The protein below binds the small molecule below.
Small molecule (SMILES): CC[C@H](C)[C@H](NC(=O)[C@H](CCC(=O)O)NC(=O)[C@H](CCC(=O)O)NC(=O)[C@H](Cc1ccc(CC(=O)O)cc1)NC(C)=O)C(=O)O

Binding-site contacts:
Ligand atom CB contacts residue TYR63 of chain 1.A at 3.9 Å (hydrophobic).
Ligand atom CZ contacts residue SER40 of chain 1.A at 3.5 Å.
Ligand atom CE1 contacts residue ARG16 of chain 1.A at 3.7 Å.
Ligand atom N contacts residue HIS62 of chain 1.A at 2.8 Å (h-bond).
Ligand atom CD1 contacts residue TYR91 of chain 1.A at 3.4 Å (hydrophobic).
Ligand atom CZ contacts residue ARG16 of chain 1.A at 3.5 Å.
Ligand atom CE2 contacts residue LYS64 of chain 1.A at 3.8 Å.
Ligand atom C contacts residue ARG16 of chain 1.A at 3.3 Å.
Ligand atom CH contacts residue SER40 of chain 1.A at 3.0 Å.
Ligand atom CE1 contacts residue LYS64 of chain 1.A at 3.6 Å.
Ligand atom CG1 contacts residue GLY97 of chain 1.A at 3.7 Å.
Ligand atom O2 contacts residue SER38 of chain 1.A at 3.5 Å (h-bond).
Ligand atom O2 contacts residue ARG36 of chain 1.A at 3.2 Å (salt-bridge).
Ligand atom O1 contacts residue ARG36 of chain 1.A at 2.9 Å (salt-bridge).
Ligand atom CH3 contacts residue ARG16 of chain 1.A at 3.5 Å.
Ligand atom O contacts residue ARG16 of chain 1.A at 2.9 Å (salt-bridge).
Ligand atom CD contacts residue LYS61 of chain 1.A at 3.9 Å.
Ligand atom CD1 contacts residue LYS64 of chain 1.A at 3.3 Å.
Ligand atom CO contacts residue GLU39 of chain 1.A at 3.7 Å.
Ligand atom CG contacts residue LYS64 of chain 1.A at 3.4 Å.
Ligand atom CE2 contacts residue SER40 of chain 1.A at 3.3 Å.
Ligand atom O1 contacts residue ARG16 of chain 1.A at 3.1 Å (salt-bridge).
Ligand atom CD1 contacts residue HIS62 of chain 1.A at 3.7 Å.
Ligand atom CA contacts residue GLY97 of chain 1.A at 3.8 Å.
Ligand atom CA contacts residue HIS62 of chain 1.A at 3.7 Å.
Ligand atom CB contacts residue HIS62 of chain 1.A at 3.6 Å.
Ligand atom C contacts residue HIS62 of chain 1.A at 3.5 Å.
Ligand atom CO contacts residue SER46 of chain 1.A at 3.5 Å.
Ligand atom CE2 contacts residue ARG16 of chain 1.A at 3.7 Å.
Ligand atom CG contacts residue LYS61 of chain 1.A at 3.7 Å.
Ligand atom CG2 contacts residue GLY97 of chain 1.A at 3.7 Å.
Ligand atom O2 contacts residue SER46 of chain 1.A at 2.7 Å (h-bond).
Ligand atom CO contacts residue ARG36 of chain 1.A at 3.7 Å.
Ligand atom O2 contacts residue GLU39 of chain 1.A at 2.8 Å (salt-bridge).
Ligand atom CG contacts residue TYR63 of chain 1.A at 3.5 Å (hydrophobic).
Ligand atom CA contacts residue HIS62 of chain 1.A at 3.4 Å.
Ligand atom O contacts residue HIS62 of chain 1.A at 3.8 Å.
Ligand atom C contacts residue TYR63 of chain 1.A at 3.7 Å (hydrophobic).
Ligand atom O contacts residue TYR63 of chain 1.A at 3.2 Å.
Ligand atom CD2 contacts residue LYS64 of chain 1.A at 3.7 Å.

Sequence of chain 1.A:
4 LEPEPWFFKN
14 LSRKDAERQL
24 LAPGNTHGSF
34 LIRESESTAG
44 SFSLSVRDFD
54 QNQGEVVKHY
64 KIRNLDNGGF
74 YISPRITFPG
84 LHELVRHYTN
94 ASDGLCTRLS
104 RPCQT